Binding-site contacts:
Ligand atom C8 contacts residue LEU259 of chain 1.A at 3.7 Å (hydrophobic).
Ligand atom C5 contacts residue ASN440 of chain 1.A at 3.7 Å.
Ligand atom C6 contacts residue ASN440 of chain 1.A at 4.3 Å.
Ligand atom C4 contacts residue ASN440 of chain 1.A at 4.1 Å.
Ligand atom C1 contacts residue ASN440 of chain 1.A at 1.4 Å.
Ligand atom C6 contacts residue VAL438 of chain 1.A at 4.3 Å (hydrophobic).
Ligand atom C2 contacts residue ASN440 of chain 1.A at 2.4 Å.
Ligand atom N2 contacts residue ASN440 of chain 1.A at 2.7 Å (h-bond).
Ligand atom C6 contacts residue NAG2 of chain 1.L at 4.3 Å.
Ligand atom C7 contacts residue PRO285 of chain 1.A at 4.2 Å (hydrophobic).
Ligand atom C8 contacts residue PRO285 of chain 1.A at 4.1 Å (hydrophobic).
Ligand atom O7 contacts residue PRO285 of chain 1.A at 3.9 Å.
Ligand atom C7 contacts residue ASN440 of chain 1.A at 3.6 Å.
Ligand atom O6 contacts residue NAG2 of chain 1.L at 3.9 Å.
Ligand atom O6 contacts residue NAG1 of chain 1.L at 4.3 Å.
Ligand atom C3 contacts residue ASN440 of chain 1.A at 3.6 Å.
Ligand atom O7 contacts residue ASN440 of chain 1.A at 4.2 Å.
Ligand atom O5 contacts residue ASN440 of chain 1.A at 2.5 Å (h-bond).
Ligand atom C6 contacts residue NAG1 of chain 1.L at 4.1 Å.

A small-molecule ligand and the protein it binds are described below.
Small molecule (SMILES): CC(=O)N[C@@H]1[C@@H](O)[C@H](O)[C@@H](CO)O[C@H]1O

Sequence of chain 1.A:
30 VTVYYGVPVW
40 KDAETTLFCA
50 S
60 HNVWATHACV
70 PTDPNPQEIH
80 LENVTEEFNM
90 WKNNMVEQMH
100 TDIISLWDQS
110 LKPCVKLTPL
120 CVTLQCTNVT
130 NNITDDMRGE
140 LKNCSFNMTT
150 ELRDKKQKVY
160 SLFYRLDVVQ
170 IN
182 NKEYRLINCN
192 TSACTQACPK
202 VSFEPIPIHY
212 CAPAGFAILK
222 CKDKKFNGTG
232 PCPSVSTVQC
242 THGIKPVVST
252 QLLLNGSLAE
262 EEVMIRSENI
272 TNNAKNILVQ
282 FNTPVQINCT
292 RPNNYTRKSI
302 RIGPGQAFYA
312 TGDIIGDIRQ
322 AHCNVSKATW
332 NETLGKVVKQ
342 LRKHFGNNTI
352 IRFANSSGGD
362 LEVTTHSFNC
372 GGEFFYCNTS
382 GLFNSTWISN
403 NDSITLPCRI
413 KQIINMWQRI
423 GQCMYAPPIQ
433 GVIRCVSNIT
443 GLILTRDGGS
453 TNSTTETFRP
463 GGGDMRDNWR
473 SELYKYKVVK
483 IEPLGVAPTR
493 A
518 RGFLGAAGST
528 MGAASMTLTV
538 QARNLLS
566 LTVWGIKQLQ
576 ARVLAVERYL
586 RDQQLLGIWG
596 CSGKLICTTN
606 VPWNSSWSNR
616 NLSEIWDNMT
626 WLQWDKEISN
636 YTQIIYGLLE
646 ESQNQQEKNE